Sequence of chain 1.G:
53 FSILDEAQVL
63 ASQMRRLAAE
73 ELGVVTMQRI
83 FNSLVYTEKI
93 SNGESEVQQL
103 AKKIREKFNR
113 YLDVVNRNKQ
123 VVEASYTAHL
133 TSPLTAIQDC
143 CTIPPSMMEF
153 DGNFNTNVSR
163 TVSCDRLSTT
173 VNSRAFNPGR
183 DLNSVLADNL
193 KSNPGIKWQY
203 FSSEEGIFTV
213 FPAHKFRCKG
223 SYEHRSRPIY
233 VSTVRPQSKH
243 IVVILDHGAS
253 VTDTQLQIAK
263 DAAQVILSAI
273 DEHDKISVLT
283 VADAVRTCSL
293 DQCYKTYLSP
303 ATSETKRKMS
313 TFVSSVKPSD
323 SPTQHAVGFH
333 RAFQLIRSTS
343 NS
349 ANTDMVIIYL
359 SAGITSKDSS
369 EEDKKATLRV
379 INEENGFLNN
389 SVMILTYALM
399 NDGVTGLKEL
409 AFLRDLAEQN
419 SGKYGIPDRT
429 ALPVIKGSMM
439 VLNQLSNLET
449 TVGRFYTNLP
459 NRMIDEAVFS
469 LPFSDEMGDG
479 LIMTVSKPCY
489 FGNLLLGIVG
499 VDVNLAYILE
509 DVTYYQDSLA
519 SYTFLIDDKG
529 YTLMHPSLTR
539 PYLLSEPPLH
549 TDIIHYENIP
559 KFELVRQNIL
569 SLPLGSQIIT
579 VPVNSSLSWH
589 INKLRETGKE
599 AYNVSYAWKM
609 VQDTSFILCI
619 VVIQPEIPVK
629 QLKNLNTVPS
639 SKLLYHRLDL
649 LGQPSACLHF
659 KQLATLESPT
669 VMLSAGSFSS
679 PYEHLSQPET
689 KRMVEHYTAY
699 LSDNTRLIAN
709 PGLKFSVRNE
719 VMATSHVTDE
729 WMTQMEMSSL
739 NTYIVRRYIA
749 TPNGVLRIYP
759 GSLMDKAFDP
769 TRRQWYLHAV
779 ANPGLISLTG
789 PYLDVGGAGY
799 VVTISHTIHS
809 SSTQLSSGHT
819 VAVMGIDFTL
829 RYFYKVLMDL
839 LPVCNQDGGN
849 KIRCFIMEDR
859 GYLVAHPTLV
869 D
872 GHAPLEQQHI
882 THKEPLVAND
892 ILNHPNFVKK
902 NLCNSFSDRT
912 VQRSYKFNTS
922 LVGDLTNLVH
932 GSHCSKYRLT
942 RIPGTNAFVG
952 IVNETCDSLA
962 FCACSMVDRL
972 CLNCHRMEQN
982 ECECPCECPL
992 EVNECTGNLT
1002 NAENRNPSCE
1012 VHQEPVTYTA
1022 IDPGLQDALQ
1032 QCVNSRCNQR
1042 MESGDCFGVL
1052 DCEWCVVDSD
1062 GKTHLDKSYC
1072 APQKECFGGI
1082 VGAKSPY

Binding-site contacts:
Ligand atom C7 contacts residue ASN582 of chain 1.G at 4.0 Å.
Ligand atom C7 contacts residue PRO580 of chain 1.G at 4.3 Å (hydrophobic).
Ligand atom C5 contacts residue ASN582 of chain 1.G at 3.6 Å.
Ligand atom O7 contacts residue PRO580 of chain 1.G at 4.1 Å.
Ligand atom C8 contacts residue PRO580 of chain 1.G at 4.4 Å (hydrophobic).
Ligand atom C1 contacts residue ASN582 of chain 1.G at 1.4 Å.
Ligand atom C2 contacts residue ASN582 of chain 1.G at 2.6 Å.
Ligand atom O7 contacts residue ASN582 of chain 1.G at 4.3 Å.
Ligand atom N2 contacts residue ASN582 of chain 1.G at 3.0 Å (h-bond).
Ligand atom O5 contacts residue ASN582 of chain 1.G at 2.4 Å (h-bond).
Ligand atom C4 contacts residue ASN582 of chain 1.G at 4.3 Å.
Ligand atom C8 contacts residue GLU598 of chain 1.G at 3.5 Å.
Ligand atom C3 contacts residue ASN582 of chain 1.G at 3.9 Å.

The small molecule below binds the protein below.
Small molecule (SMILES): CC(=O)N[C@@H]1[C@@H](O)[C@H](O)[C@@H](CO)O[C@H]1O